Sequence of chain 4.C:
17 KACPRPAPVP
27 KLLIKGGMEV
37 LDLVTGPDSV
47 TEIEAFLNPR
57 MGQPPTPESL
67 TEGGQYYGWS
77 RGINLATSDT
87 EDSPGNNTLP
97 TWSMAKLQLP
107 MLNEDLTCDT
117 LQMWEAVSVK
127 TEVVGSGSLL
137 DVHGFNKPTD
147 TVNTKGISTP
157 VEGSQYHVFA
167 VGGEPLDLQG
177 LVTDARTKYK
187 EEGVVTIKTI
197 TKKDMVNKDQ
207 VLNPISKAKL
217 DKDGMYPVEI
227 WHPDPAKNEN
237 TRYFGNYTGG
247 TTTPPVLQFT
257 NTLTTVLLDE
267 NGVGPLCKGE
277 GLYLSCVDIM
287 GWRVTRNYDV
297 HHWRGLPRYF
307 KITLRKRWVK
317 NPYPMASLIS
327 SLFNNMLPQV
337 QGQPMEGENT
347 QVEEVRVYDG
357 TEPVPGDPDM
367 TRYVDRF

Binding-site contacts:
Ligand atom O9 contacts residue ARG77 of chain 4.C at 3.8 Å.
Ligand atom O4 contacts residue TYR72 of chain 4.C at 3.8 Å.
Ligand atom C4 contacts residue HIS298 of chain 4.C at 3.8 Å.
Ligand atom C4 contacts residue ARG77 of chain 4.C at 4.4 Å.
Ligand atom C4 contacts residue GLY78 of chain 4.C at 3.2 Å.
Ligand atom C3 contacts residue GLY78 of chain 4.C at 3.9 Å.
Ligand atom O1B contacts residue ARG77 of chain 4.C at 2.7 Å (salt-bridge).
Ligand atom O3 contacts residue VAL296 of chain 4.C at 4.4 Å.
Ligand atom O4 contacts residue ASN80 of chain 4.C at 4.3 Å.
Ligand atom C11 contacts residue TYR72 of chain 4.C at 4.3 Å (hydrophobic).
Ligand atom O6 contacts residue ASN93 of chain 4.C at 3.4 Å (h-bond).
Ligand atom O1A contacts residue ARG77 of chain 4.C at 3.0 Å (salt-bridge).
Ligand atom C1 contacts residue TYR72 of chain 4.C at 4.3 Å (hydrophobic).
Ligand atom O8 contacts residue ARG77 of chain 4.C at 3.6 Å (salt-bridge).
Ligand atom C1 contacts residue ARG77 of chain 4.C at 3.3 Å.
Ligand atom O1B contacts residue TYR72 of chain 4.C at 4.4 Å.
Ligand atom O4 contacts residue GLY78 of chain 4.C at 3.1 Å.
Ligand atom C3 contacts residue GLY78 of chain 4.C at 4.3 Å.
Ligand atom O4 contacts residue THR291 of chain 4.C at 3.3 Å.
Ligand atom O10 contacts residue THR291 of chain 4.C at 4.4 Å.
Ligand atom C5 contacts residue TYR72 of chain 4.C at 3.6 Å (hydrophobic).
Ligand atom O4 contacts residue ARG289 of chain 4.C at 4.5 Å.
Ligand atom C2 contacts residue ARG77 of chain 4.C at 4.4 Å.
Ligand atom O4 contacts residue ILE79 of chain 4.C at 3.7 Å.
Ligand atom C3 contacts residue ARG77 of chain 4.C at 4.2 Å.
Ligand atom C2 contacts residue GLY78 of chain 4.C at 4.1 Å.
Ligand atom C3 contacts residue HIS298 of chain 4.C at 3.5 Å.
Ligand atom O1A contacts residue HIS298 of chain 4.C at 4.3 Å.
Ligand atom O4 contacts residue HIS298 of chain 4.C at 3.2 Å (h-bond).
Ligand atom O1A contacts residue TYR72 of chain 4.C at 3.6 Å.
Ligand atom C6 contacts residue TYR72 of chain 4.C at 3.9 Å (hydrophobic).
Ligand atom C1 contacts residue GLY78 of chain 4.C at 4.2 Å.
Ligand atom C6 contacts residue ASN93 of chain 4.C at 3.7 Å.
Ligand atom C11 contacts residue ASP85 of chain 4.D at 4.0 Å.
Ligand atom N5 contacts residue TYR72 of chain 4.C at 3.1 Å (h-bond).
Ligand atom O1A contacts residue GLY78 of chain 4.C at 3.8 Å.
Ligand atom C10 contacts residue TYR72 of chain 4.C at 4.0 Å (hydrophobic).
Ligand atom O10 contacts residue ASN293 of chain 4.C at 4.5 Å.
Ligand atom O3 contacts residue GLY78 of chain 4.C at 3.4 Å.
Ligand atom C4 contacts residue TYR72 of chain 4.C at 3.4 Å (hydrophobic).

A protein and the small-molecule ligand that binds it are described below.
Small molecule (SMILES): CC(=O)N[C@H]1[C@H]([C@H](O)[C@H](O)CO)O[C@@](O[C@H]2[C@@H](O)[C@@H](CO)O[C@@H](O[C@H]3[C@H](O)[C@@H](O)[C@H](O)O[C@@H]3CO)[C@@H]2O)(C(=O)O)C[C@@H]1O

Sequence of chain 4.D:
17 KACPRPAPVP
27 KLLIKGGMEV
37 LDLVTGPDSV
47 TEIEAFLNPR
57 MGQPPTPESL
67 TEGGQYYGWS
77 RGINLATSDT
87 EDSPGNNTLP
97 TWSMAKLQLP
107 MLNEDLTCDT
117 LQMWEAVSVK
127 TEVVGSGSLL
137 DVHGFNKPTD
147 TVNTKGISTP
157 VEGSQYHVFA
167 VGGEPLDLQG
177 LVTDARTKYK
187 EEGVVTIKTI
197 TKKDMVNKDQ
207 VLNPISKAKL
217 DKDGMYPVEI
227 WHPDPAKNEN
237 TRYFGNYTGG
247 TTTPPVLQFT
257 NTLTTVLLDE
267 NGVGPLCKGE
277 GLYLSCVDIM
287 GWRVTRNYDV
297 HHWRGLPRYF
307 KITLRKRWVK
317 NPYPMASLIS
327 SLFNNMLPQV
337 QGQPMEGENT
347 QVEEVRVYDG